This small molecule binds to this protein.
Small molecule (SMILES): CC(=O)N[C@@H]1[C@@H](O)[C@H](O)[C@@H](CO)O[C@H]1O

Binding-site contacts:
Ligand atom O7 contacts residue ASN603 of chain 1.B at 3.8 Å.
Ligand atom O5 contacts residue ASN603 of chain 1.B at 2.4 Å (h-bond).
Ligand atom C7 contacts residue ASN603 of chain 1.B at 3.6 Å.
Ligand atom C4 contacts residue ASN603 of chain 1.B at 4.3 Å.
Ligand atom N2 contacts residue ASN603 of chain 1.B at 3.0 Å (h-bond).
Ligand atom C3 contacts residue ASN603 of chain 1.B at 3.9 Å.
Ligand atom C1 contacts residue ASN603 of chain 1.B at 1.4 Å.
Ligand atom C5 contacts residue ASN603 of chain 1.B at 3.6 Å.
Ligand atom C2 contacts residue ASN603 of chain 1.B at 2.6 Å.
Ligand atom C8 contacts residue ASN603 of chain 1.B at 4.3 Å.

Sequence of chain 1.B:
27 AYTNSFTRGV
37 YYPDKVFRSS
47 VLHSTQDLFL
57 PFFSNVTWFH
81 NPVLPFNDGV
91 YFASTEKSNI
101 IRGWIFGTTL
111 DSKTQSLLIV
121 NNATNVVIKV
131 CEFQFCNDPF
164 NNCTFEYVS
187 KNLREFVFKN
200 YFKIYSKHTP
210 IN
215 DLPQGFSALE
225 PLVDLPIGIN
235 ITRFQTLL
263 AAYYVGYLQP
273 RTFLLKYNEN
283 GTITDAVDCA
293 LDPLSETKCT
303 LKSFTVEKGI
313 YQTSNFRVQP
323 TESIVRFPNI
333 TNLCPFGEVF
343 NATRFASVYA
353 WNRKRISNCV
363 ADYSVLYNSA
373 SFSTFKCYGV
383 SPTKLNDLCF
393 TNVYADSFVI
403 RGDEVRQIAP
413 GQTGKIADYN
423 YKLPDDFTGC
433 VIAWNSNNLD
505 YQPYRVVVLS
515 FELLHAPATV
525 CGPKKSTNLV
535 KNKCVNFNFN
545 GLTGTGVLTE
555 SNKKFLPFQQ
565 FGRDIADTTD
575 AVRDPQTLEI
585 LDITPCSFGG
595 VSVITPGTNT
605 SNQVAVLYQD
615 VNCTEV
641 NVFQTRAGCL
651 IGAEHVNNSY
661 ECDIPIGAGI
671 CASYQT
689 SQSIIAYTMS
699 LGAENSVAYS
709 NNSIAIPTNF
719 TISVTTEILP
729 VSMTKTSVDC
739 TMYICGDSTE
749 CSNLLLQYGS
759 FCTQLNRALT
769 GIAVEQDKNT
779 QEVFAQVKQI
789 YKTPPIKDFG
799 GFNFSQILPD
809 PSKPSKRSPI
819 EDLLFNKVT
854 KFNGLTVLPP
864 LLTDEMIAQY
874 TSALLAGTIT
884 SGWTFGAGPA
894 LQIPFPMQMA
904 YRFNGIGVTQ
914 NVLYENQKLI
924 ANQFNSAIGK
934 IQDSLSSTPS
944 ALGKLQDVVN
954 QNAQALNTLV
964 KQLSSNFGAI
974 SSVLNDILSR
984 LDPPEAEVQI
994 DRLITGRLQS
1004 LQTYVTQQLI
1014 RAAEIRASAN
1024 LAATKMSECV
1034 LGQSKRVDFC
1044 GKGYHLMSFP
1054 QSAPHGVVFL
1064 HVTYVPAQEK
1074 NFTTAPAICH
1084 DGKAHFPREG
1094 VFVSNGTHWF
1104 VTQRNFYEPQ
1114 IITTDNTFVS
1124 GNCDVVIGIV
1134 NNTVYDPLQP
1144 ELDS